A protein and the small-molecule ligand that binds it are described below.
Small molecule (SMILES): CC(=O)N[C@@H]1[C@@H](O)[C@H](O)[C@@H](CO)O[C@H]1O

Binding-site contacts:
Ligand atom C7 contacts residue ASN1205 of chain 1.A at 3.4 Å.
Ligand atom C2 contacts residue PHE1203 of chain 1.A at 3.7 Å (hydrophobic).
Ligand atom C4 contacts residue ASN1205 of chain 1.A at 4.2 Å.
Ligand atom C8 contacts residue PHE1203 of chain 1.A at 3.1 Å (hydrophobic).
Ligand atom C1 contacts residue PHE1203 of chain 1.A at 3.5 Å (hydrophobic).
Ligand atom C3 contacts residue VAL1201 of chain 1.A at 3.5 Å (hydrophobic).
Ligand atom O7 contacts residue ASN1205 of chain 1.A at 3.4 Å (h-bond).
Ligand atom C7 contacts residue PHE1203 of chain 1.A at 3.3 Å (hydrophobic).
Ligand atom C6 contacts residue ASN1205 of chain 1.A at 4.4 Å.
Ligand atom O7 contacts residue PHE1203 of chain 1.A at 4.3 Å.
Ligand atom C5 contacts residue ASN1205 of chain 1.A at 3.5 Å.
Ligand atom C8 contacts residue SER768 of chain 1.A at 4.0 Å.
Ligand atom N2 contacts residue PHE1203 of chain 1.A at 2.8 Å (h-bond).
Ligand atom O5 contacts residue ASN1205 of chain 1.A at 2.2 Å (h-bond).
Ligand atom C2 contacts residue VAL1201 of chain 1.A at 4.1 Å (hydrophobic).
Ligand atom C2 contacts residue ASN1205 of chain 1.A at 2.6 Å.
Ligand atom N2 contacts residue ASN1205 of chain 1.A at 3.1 Å (h-bond).
Ligand atom O3 contacts residue VAL1201 of chain 1.A at 3.0 Å (h-bond).
Ligand atom C3 contacts residue PHE1203 of chain 1.A at 4.4 Å (hydrophobic).
Ligand atom O4 contacts residue VAL1201 of chain 1.A at 4.1 Å.
Ligand atom N2 contacts residue VAL1201 of chain 1.A at 3.5 Å (h-bond).
Ligand atom C1 contacts residue ASN1205 of chain 1.A at 1.4 Å.
Ligand atom C8 contacts residue GLN1204 of chain 1.A at 3.4 Å.
Ligand atom C7 contacts residue VAL1201 of chain 1.A at 4.3 Å (hydrophobic).
Ligand atom C3 contacts residue GLN1200 of chain 1.A at 4.4 Å.
Ligand atom C8 contacts residue VAL1201 of chain 1.A at 4.4 Å (hydrophobic).
Ligand atom C3 contacts residue ASN1205 of chain 1.A at 3.9 Å.

Sequence of chain 1.A:
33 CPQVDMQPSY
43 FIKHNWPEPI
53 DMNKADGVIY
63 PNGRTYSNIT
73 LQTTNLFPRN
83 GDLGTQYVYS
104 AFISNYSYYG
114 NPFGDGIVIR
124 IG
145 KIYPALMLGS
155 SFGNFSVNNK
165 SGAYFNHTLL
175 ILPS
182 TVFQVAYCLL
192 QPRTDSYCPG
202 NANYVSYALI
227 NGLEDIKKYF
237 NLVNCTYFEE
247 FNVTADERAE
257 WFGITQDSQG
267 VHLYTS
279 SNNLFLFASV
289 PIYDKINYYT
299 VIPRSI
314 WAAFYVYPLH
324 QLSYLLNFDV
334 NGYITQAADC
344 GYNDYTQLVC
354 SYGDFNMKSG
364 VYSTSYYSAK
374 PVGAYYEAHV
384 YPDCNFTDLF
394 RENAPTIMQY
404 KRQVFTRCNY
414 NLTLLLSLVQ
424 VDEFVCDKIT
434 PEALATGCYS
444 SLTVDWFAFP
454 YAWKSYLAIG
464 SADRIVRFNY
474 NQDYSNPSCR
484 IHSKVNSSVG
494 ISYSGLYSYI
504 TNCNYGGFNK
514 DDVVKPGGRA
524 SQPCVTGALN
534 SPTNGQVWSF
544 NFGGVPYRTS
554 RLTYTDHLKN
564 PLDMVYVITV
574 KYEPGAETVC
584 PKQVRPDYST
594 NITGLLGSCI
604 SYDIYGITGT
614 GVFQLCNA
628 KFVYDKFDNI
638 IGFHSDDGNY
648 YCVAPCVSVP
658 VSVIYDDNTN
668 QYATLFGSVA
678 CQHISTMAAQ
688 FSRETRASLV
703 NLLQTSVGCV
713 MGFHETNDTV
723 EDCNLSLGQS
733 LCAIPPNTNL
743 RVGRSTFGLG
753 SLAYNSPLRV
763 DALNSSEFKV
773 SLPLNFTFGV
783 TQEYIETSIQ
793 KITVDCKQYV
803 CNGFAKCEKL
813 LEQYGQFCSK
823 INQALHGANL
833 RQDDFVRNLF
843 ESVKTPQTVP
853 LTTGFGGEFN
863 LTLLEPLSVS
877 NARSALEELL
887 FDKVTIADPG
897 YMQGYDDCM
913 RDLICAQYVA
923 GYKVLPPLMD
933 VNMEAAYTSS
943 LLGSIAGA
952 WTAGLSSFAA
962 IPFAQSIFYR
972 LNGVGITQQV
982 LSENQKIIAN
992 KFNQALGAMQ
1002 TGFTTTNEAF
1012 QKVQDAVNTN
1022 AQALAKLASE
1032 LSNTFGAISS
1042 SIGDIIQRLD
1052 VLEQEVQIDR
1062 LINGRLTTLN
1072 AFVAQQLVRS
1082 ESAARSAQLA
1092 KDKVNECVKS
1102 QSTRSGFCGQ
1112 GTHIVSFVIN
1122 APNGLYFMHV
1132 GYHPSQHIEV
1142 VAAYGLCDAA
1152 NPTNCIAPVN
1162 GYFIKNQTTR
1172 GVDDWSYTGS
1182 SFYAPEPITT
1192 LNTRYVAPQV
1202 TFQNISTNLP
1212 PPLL